Binding-site contacts:
Ligand atom C2 contacts residue TRP201 of chain 42.A at 3.9 Å (hydrophobic).
Ligand atom C2' contacts residue LYS682 of chain 42.A at 3.6 Å.
Ligand atom C2' contacts residue TRP201 of chain 42.A at 3.6 Å (hydrophobic).
Ligand atom O3' contacts residue LYS682 of chain 42.A at 3.1 Å (salt-bridge).
Ligand atom O2 contacts residue LEU197 of chain 42.A at 4.0 Å.
Ligand atom O4' contacts residue TRP201 of chain 42.A at 4.5 Å.
Ligand atom C5' contacts residue TRP201 of chain 42.A at 3.5 Å (hydrophobic).
Ligand atom N3 contacts residue TRP201 of chain 42.A at 3.6 Å.
Ligand atom C1' contacts residue TRP201 of chain 42.A at 4.5 Å (hydrophobic).
Ligand atom N4 contacts residue GLY198 of chain 42.A at 3.8 Å.
Ligand atom N4 contacts residue TRP201 of chain 42.A at 3.8 Å.
Ligand atom C3' contacts residue TRP201 of chain 42.A at 4.1 Å (hydrophobic).
Ligand atom C5 contacts residue TRP201 of chain 42.A at 3.4 Å (hydrophobic).
Ligand atom C3' contacts residue LYS682 of chain 42.A at 3.8 Å.
Ligand atom O5' contacts residue TRP201 of chain 42.A at 3.6 Å.
Ligand atom C6 contacts residue TRP201 of chain 42.A at 3.5 Å (hydrophobic).
Ligand atom OP1 contacts residue PRO423 of chain 42.A at 3.6 Å.
Ligand atom C4' contacts residue TRP201 of chain 42.A at 4.3 Å (hydrophobic).
Ligand atom O2 contacts residue LYS682 of chain 42.A at 4.2 Å.
Ligand atom O2 contacts residue TRP201 of chain 42.A at 4.3 Å.
Ligand atom C4 contacts residue TRP201 of chain 42.A at 3.3 Å (hydrophobic).
Ligand atom N1 contacts residue TRP201 of chain 42.A at 4.0 Å.
Ligand atom N4 contacts residue ASP199 of chain 42.A at 4.0 Å.
Ligand atom C1' contacts residue LYS682 of chain 42.A at 4.5 Å.

Sequence of chain 42.A:
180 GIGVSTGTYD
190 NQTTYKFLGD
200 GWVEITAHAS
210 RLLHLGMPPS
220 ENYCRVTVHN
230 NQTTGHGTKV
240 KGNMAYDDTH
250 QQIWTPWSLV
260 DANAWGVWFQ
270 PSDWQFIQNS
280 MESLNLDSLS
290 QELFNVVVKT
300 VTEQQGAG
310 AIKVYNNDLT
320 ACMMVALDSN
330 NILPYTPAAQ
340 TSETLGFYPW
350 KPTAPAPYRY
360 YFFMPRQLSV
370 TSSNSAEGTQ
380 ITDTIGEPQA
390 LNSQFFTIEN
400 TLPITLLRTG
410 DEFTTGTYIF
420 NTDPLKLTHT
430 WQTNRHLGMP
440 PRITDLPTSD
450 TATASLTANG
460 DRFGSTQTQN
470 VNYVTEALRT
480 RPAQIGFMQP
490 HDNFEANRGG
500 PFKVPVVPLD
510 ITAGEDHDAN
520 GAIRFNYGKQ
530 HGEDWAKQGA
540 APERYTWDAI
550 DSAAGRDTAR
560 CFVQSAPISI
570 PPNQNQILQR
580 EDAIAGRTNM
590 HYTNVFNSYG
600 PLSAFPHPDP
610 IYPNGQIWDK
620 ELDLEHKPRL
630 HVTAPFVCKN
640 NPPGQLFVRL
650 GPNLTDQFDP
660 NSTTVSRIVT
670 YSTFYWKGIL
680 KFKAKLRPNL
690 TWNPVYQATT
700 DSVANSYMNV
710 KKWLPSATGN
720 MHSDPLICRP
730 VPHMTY

The small molecule below binds the protein below.
Small molecule (SMILES): Nc1ccn([C@H]2C[C@H](O)[C@@H](COP(=O)(O)O)O2)c(=O)n1